Sequence of chain 1.C:
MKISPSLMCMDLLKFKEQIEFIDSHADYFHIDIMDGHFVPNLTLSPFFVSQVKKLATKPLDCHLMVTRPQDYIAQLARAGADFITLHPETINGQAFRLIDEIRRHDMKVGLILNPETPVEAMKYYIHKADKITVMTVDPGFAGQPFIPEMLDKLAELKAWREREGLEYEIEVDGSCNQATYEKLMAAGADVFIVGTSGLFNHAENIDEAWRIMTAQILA

The small molecule below binds the protein below.
Small molecule (SMILES): O=P(O)(O)OC[C@@H](O)[C@@H](O)[C@H](O)[C@@H](O)CO

Binding-site contacts:
Ligand atom C2 contacts residue ASP173 of chain 1.C at 3.7 Å.
Ligand atom O3 contacts residue HIS30 of chain 1.C at 3.3 Å.
Ligand atom O4 contacts residue SER6 of chain 1.C at 3.1 Å (h-bond).
Ligand atom C4 contacts residue PHE141 of chain 1.C at 3.9 Å (hydrophobic).
Ligand atom O4 contacts residue ASP32 of chain 1.C at 3.5 Å (salt-bridge).
Ligand atom C3 contacts residue MG1 of chain 1.L at 3.7 Å.
Ligand atom C3 contacts residue ASP173 of chain 1.C at 2.9 Å.
Ligand atom O4 contacts residue MET8 of chain 1.C at 3.1 Å (h-bond).
Ligand atom O3 contacts residue SER6 of chain 1.C at 3.3 Å (h-bond).
Ligand atom P contacts residue GLY143 of chain 1.C at 3.8 Å.
Ligand atom O1 contacts residue GLY140 of chain 1.C at 2.8 Å (h-bond).
Ligand atom C1 contacts residue PHE141 of chain 1.C at 3.5 Å (hydrophobic).
Ligand atom O5 contacts residue ASP173 of chain 1.C at 3.1 Å (salt-bridge).
Ligand atom O3 contacts residue ASP32 of chain 1.C at 2.8 Å (salt-bridge).
Ligand atom O3 contacts residue MG1 of chain 1.L at 3.3 Å.
Ligand atom O3P contacts residue THR196 of chain 1.C at 2.6 Å (h-bond).
Ligand atom C6 contacts residue ALA142 of chain 1.C at 3.7 Å (hydrophobic).
Ligand atom O1P contacts residue THR196 of chain 1.C at 3.7 Å.
Ligand atom O3P contacts residue ALA142 of chain 1.C at 3.3 Å.
Ligand atom O2 contacts residue HIS63 of chain 1.C at 3.4 Å (h-bond).
Ligand atom O1 contacts residue MET65 of chain 1.C at 3.8 Å.
Ligand atom O3P contacts residue GLY143 of chain 1.C at 2.9 Å (h-bond).
Ligand atom O2P contacts residue GLY143 of chain 1.C at 3.5 Å (h-bond).
Ligand atom C2 contacts residue ASP32 of chain 1.C at 3.4 Å.
Ligand atom O6 contacts residue THR196 of chain 1.C at 3.9 Å.
Ligand atom P contacts residue THR196 of chain 1.C at 3.9 Å.
Ligand atom O1 contacts residue PRO139 of chain 1.C at 3.7 Å.
Ligand atom O2 contacts residue HIS30 of chain 1.C at 3.9 Å.
Ligand atom O1P contacts residue SER197 of chain 1.C at 2.6 Å (h-bond).
Ligand atom O1 contacts residue PHE141 of chain 1.C at 3.7 Å.
Ligand atom O2 contacts residue ASP173 of chain 1.C at 2.8 Å (salt-bridge).
Ligand atom C2 contacts residue MG1 of chain 1.L at 3.3 Å.
Ligand atom O3 contacts residue ASP173 of chain 1.C at 3.3 Å (salt-bridge).
Ligand atom O6 contacts residue GLY195 of chain 1.C at 3.5 Å.
Ligand atom O5 contacts residue GLY174 of chain 1.C at 3.4 Å (h-bond).
Ligand atom O2P contacts residue SER175 of chain 1.C at 2.9 Å (h-bond).
Ligand atom O2 contacts residue MG1 of chain 1.L at 2.0 Å.
Ligand atom O2 contacts residue ASP32 of chain 1.C at 2.8 Å (salt-bridge).
Ligand atom O2 contacts residue MET65 of chain 1.C at 3.6 Å.
Ligand atom C3 contacts residue ASP32 of chain 1.C at 3.6 Å.